The protein below binds the small molecule below.
Small molecule (SMILES): CC[C@H](C)[C@H](NC(=O)[C@@H]1CCCN1C(=O)[C@@H](NC(=O)[C@@H](NC(=O)[C@H](CCCN=C(N)N)NC(=O)[C@H](C)N)[C@@H](C)O)[C@@H](C)CC)C(=O)N[C@H](C(=O)N[C@@H](CCCN=C(N)N)C(=O)N[C@@H](CCC(=O)O)C(=O)O)[C@@H](C)O

Sequence of chain 1.E:
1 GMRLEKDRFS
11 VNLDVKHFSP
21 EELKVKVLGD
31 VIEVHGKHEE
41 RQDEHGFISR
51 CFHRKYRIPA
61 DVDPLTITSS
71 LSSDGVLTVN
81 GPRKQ

Sequence of chain 1.C:
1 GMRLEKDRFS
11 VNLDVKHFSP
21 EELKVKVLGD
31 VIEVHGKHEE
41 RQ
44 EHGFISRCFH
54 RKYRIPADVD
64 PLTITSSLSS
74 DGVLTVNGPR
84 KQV

Binding-site contacts:
Ligand atom CA contacts residue LEU71 of chain 1.C at 3.4 Å (hydrophobic).
Ligand atom C contacts residue LEU71 of chain 1.C at 3.6 Å (hydrophobic).
Ligand atom C contacts residue VAL25 of chain 1.C at 3.6 Å (hydrophobic).
Ligand atom O contacts residue LEU71 of chain 1.C at 2.8 Å (h-bond).
Ligand atom N contacts residue LEU71 of chain 1.C at 2.9 Å (h-bond).
Ligand atom O contacts residue SO41 of chain 1.K at 3.3 Å (h-bond).
Ligand atom N contacts residue SER69 of chain 1.C at 2.9 Å (h-bond).
Ligand atom CB contacts residue SO41 of chain 1.J at 3.7 Å.
Ligand atom CZ contacts residue PRO64 of chain 1.C at 3.7 Å (hydrophobic).
Ligand atom CG1 contacts residue LEU71 of chain 1.C at 3.7 Å (hydrophobic).
Ligand atom CG1 contacts residue LEU77 of chain 1.C at 3.7 Å (hydrophobic).
Ligand atom NH1 contacts residue LEU65 of chain 1.C at 3.6 Å.
Ligand atom CG2 contacts residue VAL27 of chain 1.C at 3.7 Å (hydrophobic).
Ligand atom N contacts residue SO41 of chain 1.J at 2.8 Å (h-bond).
Ligand atom CA contacts residue SO41 of chain 1.J at 3.5 Å.
Ligand atom N contacts residue SO41 of chain 1.K at 3.1 Å (h-bond).
Ligand atom OG1 contacts residue LYS24 of chain 1.C at 3.4 Å.
Ligand atom CA contacts residue SER69 of chain 1.C at 3.7 Å.
Ligand atom OG1 contacts residue VAL25 of chain 1.C at 3.7 Å.
Ligand atom CB contacts residue VAL25 of chain 1.C at 3.6 Å (hydrophobic).
Ligand atom NH2 contacts residue PRO64 of chain 1.C at 2.8 Å (h-bond).
Ligand atom CA contacts residue VAL25 of chain 1.C at 3.7 Å (hydrophobic).
Ligand atom CA contacts residue VAL27 of chain 1.C at 3.6 Å (hydrophobic).
Ligand atom OG1 contacts residue SO41 of chain 1.K at 2.9 Å (h-bond).
Ligand atom NH2 contacts residue LEU65 of chain 1.C at 3.7 Å.
Ligand atom CD1 contacts residue THR68 of chain 1.C at 3.6 Å.
Ligand atom CD1 contacts residue ILE67 of chain 1.C at 3.3 Å (hydrophobic).
Ligand atom CB contacts residue SER69 of chain 1.C at 3.6 Å.
Ligand atom O contacts residue SER69 of chain 1.C at 3.5 Å (h-bond).
Ligand atom CG2 contacts residue VAL25 of chain 1.C at 3.7 Å (hydrophobic).
Ligand atom O contacts residue LYS26 of chain 1.C at 3.1 Å.
Ligand atom O contacts residue SER70 of chain 1.C at 3.2 Å.
Ligand atom NH1 contacts residue ILE67 of chain 1.C at 2.8 Å (h-bond).
Ligand atom CA contacts residue VAL25 of chain 1.C at 3.5 Å (hydrophobic).
Ligand atom O contacts residue VAL25 of chain 1.C at 3.7 Å.
Ligand atom N contacts residue GLU44 of chain 1.E at 2.5 Å (salt-bridge).
Ligand atom CB contacts residue SO41 of chain 1.K at 3.5 Å.
Ligand atom O contacts residue VAL27 of chain 1.C at 3.0 Å (h-bond).
Ligand atom CD contacts residue PRO20 of chain 1.C at 3.7 Å (hydrophobic).
Ligand atom N contacts residue VAL25 of chain 1.C at 2.8 Å (h-bond).